This small molecule binds to this protein.
Small molecule (SMILES): CC(=O)N[C@H]1[C@H](O[C@H]2[C@H](O)[C@@H](NC(C)=O)CO[C@@H]2CO)O[C@H](CO)[C@@H](O)[C@@H]1O

Binding-site contacts:
Ligand atom C8 contacts residue THR352 of chain 1.B at 3.8 Å.
Ligand atom C8 contacts residue GLN353 of chain 1.B at 3.7 Å.
Ligand atom O7 contacts residue GLN353 of chain 1.B at 3.9 Å.
Ligand atom C3 contacts residue ASN356 of chain 1.B at 3.8 Å.
Ligand atom C5 contacts residue ASN356 of chain 1.B at 3.6 Å.
Ligand atom C2 contacts residue ASN356 of chain 1.B at 2.5 Å.
Ligand atom C7 contacts residue GLN353 of chain 1.B at 4.3 Å.
Ligand atom C4 contacts residue ASN356 of chain 1.B at 4.1 Å.
Ligand atom N2 contacts residue ASN356 of chain 1.B at 2.9 Å (h-bond).
Ligand atom C8 contacts residue ASN356 of chain 1.B at 3.8 Å.
Ligand atom O5 contacts residue ASN356 of chain 1.B at 2.3 Å (h-bond).
Ligand atom C1 contacts residue ASN356 of chain 1.B at 1.5 Å.
Ligand atom O7 contacts residue ASN356 of chain 1.B at 3.7 Å.
Ligand atom C8 contacts residue GLN327 of chain 1.B at 3.8 Å.
Ligand atom C7 contacts residue ASN356 of chain 1.B at 3.2 Å.

Sequence of chain 1.B:
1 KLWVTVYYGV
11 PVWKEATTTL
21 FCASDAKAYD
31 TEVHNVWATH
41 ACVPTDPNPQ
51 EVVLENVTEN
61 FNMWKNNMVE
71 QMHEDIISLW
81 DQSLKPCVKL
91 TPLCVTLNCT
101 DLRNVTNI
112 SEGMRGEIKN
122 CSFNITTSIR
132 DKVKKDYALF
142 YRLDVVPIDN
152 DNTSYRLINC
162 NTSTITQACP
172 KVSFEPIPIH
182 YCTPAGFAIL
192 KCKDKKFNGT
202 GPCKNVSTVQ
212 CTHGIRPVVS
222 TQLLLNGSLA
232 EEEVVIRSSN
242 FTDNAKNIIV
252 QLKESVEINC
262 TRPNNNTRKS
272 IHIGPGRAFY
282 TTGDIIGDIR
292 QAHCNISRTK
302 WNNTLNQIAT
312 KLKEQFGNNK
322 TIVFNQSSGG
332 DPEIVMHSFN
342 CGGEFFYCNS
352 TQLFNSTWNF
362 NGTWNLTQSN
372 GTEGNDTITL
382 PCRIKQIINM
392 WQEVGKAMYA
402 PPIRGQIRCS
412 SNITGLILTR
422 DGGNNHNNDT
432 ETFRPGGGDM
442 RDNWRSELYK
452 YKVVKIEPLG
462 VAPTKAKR